The small molecule below binds the protein below.
Small molecule (SMILES): COC(=O)c1c(C)n[nH]c1-c1ccco1

Sequence of chain 1.A:
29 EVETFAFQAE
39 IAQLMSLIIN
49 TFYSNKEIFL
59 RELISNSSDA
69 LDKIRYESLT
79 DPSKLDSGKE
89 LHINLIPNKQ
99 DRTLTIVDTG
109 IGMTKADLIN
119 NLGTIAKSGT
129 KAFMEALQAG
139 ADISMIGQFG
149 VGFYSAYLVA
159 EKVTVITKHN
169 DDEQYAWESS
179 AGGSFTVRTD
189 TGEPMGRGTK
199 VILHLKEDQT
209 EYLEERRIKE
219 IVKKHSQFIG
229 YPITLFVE

Binding-site contacts:
Ligand atom C11 contacts residue LEU120 of chain 1.A at 3.9 Å (hydrophobic).
Ligand atom C5 contacts residue LEU120 of chain 1.A at 4.1 Å (hydrophobic).
Ligand atom C1 contacts residue LEU120 of chain 1.A at 4.1 Å (hydrophobic).
Ligand atom N7 contacts residue PHE151 of chain 1.A at 3.6 Å.
Ligand atom N8 contacts residue ASN64 of chain 1.A at 4.0 Å.
Ligand atom O12 contacts residue MET111 of chain 1.A at 4.3 Å.
Ligand atom N7 contacts residue ASN64 of chain 1.A at 3.8 Å.
Ligand atom C13 contacts residue TRP175 of chain 1.A at 3.1 Å (hydrophobic).
Ligand atom C15 contacts residue VAL199 of chain 1.A at 3.9 Å (hydrophobic).
Ligand atom O14 contacts residue PHE151 of chain 1.A at 3.4 Å.
Ligand atom C5 contacts residue PHE151 of chain 1.A at 3.8 Å (hydrophobic).
Ligand atom C4 contacts residue PHE151 of chain 1.A at 3.6 Å (hydrophobic).
Ligand atom O3 contacts residue PHE151 of chain 1.A at 4.1 Å.
Ligand atom C9 contacts residue PHE151 of chain 1.A at 3.5 Å (hydrophobic).
Ligand atom N8 contacts residue PHE151 of chain 1.A at 3.9 Å.
Ligand atom C15 contacts residue MET111 of chain 1.A at 3.5 Å (hydrophobic).
Ligand atom C10 contacts residue PHE151 of chain 1.A at 3.5 Å (hydrophobic).
Ligand atom C1 contacts residue TYR152 of chain 1.A at 3.5 Å (hydrophobic).
Ligand atom C15 contacts residue VAL163 of chain 1.A at 3.8 Å (hydrophobic).
Ligand atom C6 contacts residue LEU120 of chain 1.A at 4.2 Å (hydrophobic).
Ligand atom O12 contacts residue VAL163 of chain 1.A at 3.9 Å.
Ligand atom C11 contacts residue PHE151 of chain 1.A at 3.5 Å (hydrophobic).
Ligand atom O14 contacts residue LEU120 of chain 1.A at 3.9 Å.
Ligand atom O14 contacts residue TYR152 of chain 1.A at 4.2 Å.
Ligand atom C9 contacts residue MET111 of chain 1.A at 4.1 Å (hydrophobic).
Ligand atom C15 contacts residue THR197 of chain 1.A at 3.9 Å.
Ligand atom O3 contacts residue GLY148 of chain 1.A at 4.1 Å.
Ligand atom C2 contacts residue LEU120 of chain 1.A at 4.2 Å (hydrophobic).
Ligand atom O12 contacts residue PHE151 of chain 1.A at 3.5 Å.
Ligand atom C1 contacts residue ALA124 of chain 1.A at 4.1 Å (hydrophobic).
Ligand atom C13 contacts residue PHE151 of chain 1.A at 3.9 Å (hydrophobic).
Ligand atom C10 contacts residue LEU120 of chain 1.A at 4.2 Å (hydrophobic).
Ligand atom C13 contacts residue VAL163 of chain 1.A at 3.9 Å (hydrophobic).
Ligand atom O3 contacts residue LEU120 of chain 1.A at 3.9 Å.
Ligand atom C4 contacts residue LEU120 of chain 1.A at 3.8 Å (hydrophobic).
Ligand atom C15 contacts residue PHE151 of chain 1.A at 3.8 Å (hydrophobic).
Ligand atom C13 contacts residue LEU116 of chain 1.A at 4.0 Å (hydrophobic).
Ligand atom C5 contacts residue TYR152 of chain 1.A at 3.7 Å (hydrophobic).
Ligand atom C6 contacts residue PHE151 of chain 1.A at 3.5 Å (hydrophobic).
Ligand atom C2 contacts residue GLY148 of chain 1.A at 3.6 Å.